Sequence of chain 1.B:
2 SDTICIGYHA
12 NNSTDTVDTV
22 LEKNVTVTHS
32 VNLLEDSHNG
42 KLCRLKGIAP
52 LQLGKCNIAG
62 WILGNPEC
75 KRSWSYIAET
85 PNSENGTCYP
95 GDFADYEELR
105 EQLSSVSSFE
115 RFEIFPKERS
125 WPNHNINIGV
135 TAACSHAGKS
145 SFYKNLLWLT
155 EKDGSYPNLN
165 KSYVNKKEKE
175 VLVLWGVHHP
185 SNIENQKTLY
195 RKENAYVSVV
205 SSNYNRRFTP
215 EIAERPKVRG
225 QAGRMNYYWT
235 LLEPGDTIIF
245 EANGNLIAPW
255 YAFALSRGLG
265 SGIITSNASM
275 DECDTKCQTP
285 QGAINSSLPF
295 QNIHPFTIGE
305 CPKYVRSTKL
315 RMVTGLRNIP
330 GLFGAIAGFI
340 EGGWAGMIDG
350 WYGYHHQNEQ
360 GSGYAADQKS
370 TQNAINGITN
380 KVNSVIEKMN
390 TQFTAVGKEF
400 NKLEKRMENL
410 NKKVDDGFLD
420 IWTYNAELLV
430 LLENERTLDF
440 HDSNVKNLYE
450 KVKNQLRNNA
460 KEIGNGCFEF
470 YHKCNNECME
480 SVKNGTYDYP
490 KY

This protein binds this small molecule.
Small molecule (SMILES): CC(=O)N[C@@H]1[C@@H](O)[C@H](O)[C@@H](CO)O[C@H]1O

Binding-site contacts:
Ligand atom O5 contacts residue GLY484 of chain 1.B at 4.4 Å.
Ligand atom C4 contacts residue ASN483 of chain 1.B at 4.3 Å.
Ligand atom O5 contacts residue ASN483 of chain 1.B at 2.4 Å (h-bond).
Ligand atom C5 contacts residue THR485 of chain 1.B at 4.2 Å.
Ligand atom C7 contacts residue ASN483 of chain 1.B at 3.6 Å.
Ligand atom C6 contacts residue THR485 of chain 1.B at 4.5 Å.
Ligand atom C2 contacts residue THR485 of chain 1.B at 3.8 Å.
Ligand atom C1 contacts residue ASN483 of chain 1.B at 1.4 Å.
Ligand atom C4 contacts residue THR485 of chain 1.B at 4.3 Å.
Ligand atom O7 contacts residue ASN483 of chain 1.B at 4.0 Å.
Ligand atom C7 contacts residue THR485 of chain 1.B at 4.1 Å.
Ligand atom N2 contacts residue THR485 of chain 1.B at 4.3 Å.
Ligand atom C5 contacts residue ASN483 of chain 1.B at 3.7 Å.
Ligand atom O7 contacts residue THR485 of chain 1.B at 3.5 Å (h-bond).
Ligand atom N2 contacts residue ASN483 of chain 1.B at 2.9 Å (h-bond).
Ligand atom O5 contacts residue THR485 of chain 1.B at 3.2 Å.
Ligand atom C2 contacts residue ASN483 of chain 1.B at 2.5 Å.
Ligand atom C1 contacts residue THR485 of chain 1.B at 3.6 Å.
Ligand atom C3 contacts residue ASN483 of chain 1.B at 3.8 Å.